Sequence of chain 1.B:
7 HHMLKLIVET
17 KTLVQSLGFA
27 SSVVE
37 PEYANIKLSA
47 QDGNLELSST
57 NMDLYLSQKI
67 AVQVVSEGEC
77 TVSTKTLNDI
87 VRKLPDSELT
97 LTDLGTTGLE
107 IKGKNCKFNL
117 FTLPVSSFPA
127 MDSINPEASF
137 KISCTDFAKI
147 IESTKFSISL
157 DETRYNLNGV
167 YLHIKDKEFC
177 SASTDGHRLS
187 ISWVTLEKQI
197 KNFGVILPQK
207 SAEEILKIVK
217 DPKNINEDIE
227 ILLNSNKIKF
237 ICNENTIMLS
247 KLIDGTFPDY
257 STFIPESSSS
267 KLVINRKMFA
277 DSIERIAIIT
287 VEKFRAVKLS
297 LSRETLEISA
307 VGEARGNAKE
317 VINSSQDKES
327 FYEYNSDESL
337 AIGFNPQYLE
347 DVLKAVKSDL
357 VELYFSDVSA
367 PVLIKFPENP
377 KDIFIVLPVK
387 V

Binding-site contacts:
Ligand atom O contacts residue HIS183 of chain 1.B at 4.0 Å.
Ligand atom CA contacts residue ARG160 of chain 1.B at 3.9 Å.
Ligand atom CD1 contacts residue PHE259 of chain 1.B at 4.0 Å (hydrophobic).
Ligand atom CD2 contacts residue PRO254 of chain 1.B at 3.9 Å (hydrophobic).
Ligand atom CD1 contacts residue ARG184 of chain 1.B at 4.0 Å.
Ligand atom O contacts residue ARG160 of chain 1.B at 3.4 Å (salt-bridge).
Ligand atom CG2 contacts residue HIS183 of chain 1.B at 3.5 Å.
Ligand atom CE contacts residue PRO384 of chain 1.B at 3.8 Å (hydrophobic).
Ligand atom CE contacts residue PHE259 of chain 1.B at 4.2 Å (hydrophobic).
Ligand atom CD1 contacts residue THR180 of chain 1.B at 3.4 Å.
Ligand atom CD1 contacts residue GLY182 of chain 1.B at 3.6 Å.
Ligand atom CA contacts residue GLY182 of chain 1.B at 3.7 Å.
Ligand atom CG contacts residue PHE259 of chain 1.B at 3.5 Å (hydrophobic).
Ligand atom CD1 contacts residue LEU163 of chain 1.B at 3.8 Å (hydrophobic).
Ligand atom C contacts residue LYS386 of chain 1.B at 3.9 Å.
Ligand atom C contacts residue GLY182 of chain 1.B at 3.5 Å.
Ligand atom CD1 contacts residue ARG160 of chain 1.B at 3.8 Å.
Ligand atom C contacts residue ARG160 of chain 1.B at 4.0 Å.
Ligand atom CH3 contacts residue LYS386 of chain 1.B at 3.5 Å.
Ligand atom O contacts residue ARG160 of chain 1.B at 3.9 Å.
Ligand atom CB contacts residue GLY182 of chain 1.B at 3.5 Å.
Ligand atom CG contacts residue GLY182 of chain 1.B at 3.6 Å.
Ligand atom O contacts residue LEU383 of chain 1.B at 4.0 Å.
Ligand atom CG2 contacts residue GLY182 of chain 1.B at 4.0 Å.
Ligand atom CD contacts residue PRO384 of chain 1.B at 3.5 Å (hydrophobic).
Ligand atom CD contacts residue PHE259 of chain 1.B at 3.9 Å (hydrophobic).
Ligand atom CD2 contacts residue LEU383 of chain 1.B at 3.5 Å (hydrophobic).
Ligand atom CB contacts residue GLY182 of chain 1.B at 3.2 Å.
Ligand atom O contacts residue VAL385 of chain 1.B at 3.4 Å.
Ligand atom CD2 contacts residue ARG160 of chain 1.B at 3.7 Å.
Ligand atom CA contacts residue GLY182 of chain 1.B at 3.4 Å.
Ligand atom N contacts residue ARG160 of chain 1.B at 3.9 Å.
Ligand atom CE contacts residue SER365 of chain 1.B at 3.6 Å.
Ligand atom CG contacts residue PRO384 of chain 1.B at 3.5 Å (hydrophobic).
Ligand atom O contacts residue LYS386 of chain 1.B at 2.9 Å (salt-bridge).
Ligand atom O contacts residue GLY182 of chain 1.B at 3.8 Å.
Ligand atom CD2 contacts residue PHE259 of chain 1.B at 3.5 Å (hydrophobic).
Ligand atom CG contacts residue LEU383 of chain 1.B at 3.6 Å (hydrophobic).
Ligand atom CG1 contacts residue HIS183 of chain 1.B at 3.6 Å.
Ligand atom N contacts residue GLY182 of chain 1.B at 2.7 Å (h-bond).

This small molecule binds to this protein.
Small molecule (SMILES): CC(=O)N(C)[C@H](C(=O)N1C[C@H](C)C[C@H]1C(=O)N(C)[C@@H]1C(=O)N[C@@H](CC(C)C)C(=O)N2C[C@H](C)C[C@H]2C(=O)N[C@@H](CC(C)C)C(=O)N(C)[C@@H](C(C)C)C(=O)N2CCC[C@H]2C(=O)N(C)[C@H](CC(C)C)C(=O)NCC(=O)O[C@@H]1C)C(C)C